Sequence of chain 2.B:
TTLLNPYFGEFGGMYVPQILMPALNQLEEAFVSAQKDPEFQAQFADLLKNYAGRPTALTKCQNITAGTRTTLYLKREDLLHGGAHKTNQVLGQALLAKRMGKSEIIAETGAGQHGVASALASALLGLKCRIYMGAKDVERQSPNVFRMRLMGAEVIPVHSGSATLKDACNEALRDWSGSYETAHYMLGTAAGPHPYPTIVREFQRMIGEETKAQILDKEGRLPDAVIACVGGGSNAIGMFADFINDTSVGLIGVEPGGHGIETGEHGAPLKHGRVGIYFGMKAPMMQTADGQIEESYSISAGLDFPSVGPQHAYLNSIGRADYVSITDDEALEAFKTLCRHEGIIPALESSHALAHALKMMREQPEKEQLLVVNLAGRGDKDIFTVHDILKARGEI

The small molecule below binds the protein below.
Small molecule (SMILES): O=P(O)(O)OCCNS(=O)(=O)c1ccc(OC(F)(F)F)cc1

Binding-site contacts:
Ligand atom C3 contacts residue LEU127 of chain 2.A at 3.8 Å (hydrophobic).
Ligand atom C5 contacts residue LEU100 of chain 2.A at 3.6 Å (hydrophobic).
Ligand atom O19 contacts residue GLY184 of chain 2.A at 3.7 Å.
Ligand atom N13 contacts residue PHE22 of chain 2.A at 3.7 Å.
Ligand atom O7 contacts residue ALA129 of chain 2.A at 3.6 Å.
Ligand atom F9F contacts residue PRO18 of chain 2.B at 3.5 Å.
Ligand atom F9F contacts residue ALA129 of chain 2.A at 3.2 Å.
Ligand atom F9F contacts residue ALA59 of chain 2.A at 3.7 Å.
Ligand atom C2 contacts residue PHE212 of chain 2.A at 3.7 Å (hydrophobic).
Ligand atom O19 contacts residue THR183 of chain 2.A at 3.5 Å.
Ligand atom F10 contacts residue LEU127 of chain 2.A at 3.5 Å.
Ligand atom C4 contacts residue LEU100 of chain 2.A at 3.6 Å (hydrophobic).
Ligand atom F11 contacts residue PHE212 of chain 2.A at 3.7 Å.
Ligand atom O18 contacts residue PHE212 of chain 2.A at 3.4 Å.
Ligand atom O19 contacts residue GLY234 of chain 2.A at 3.7 Å.
Ligand atom O22 contacts residue TYR175 of chain 2.A at 2.8 Å (h-bond).
Ligand atom C14 contacts residue THR183 of chain 2.A at 3.3 Å.
Ligand atom O21 contacts residue GLU49 of chain 2.A at 3.3 Å.
Ligand atom C1 contacts residue PHE212 of chain 2.A at 3.7 Å (hydrophobic).
Ligand atom O20 contacts residue GLY234 of chain 2.A at 2.9 Å (h-bond).
Ligand atom F10 contacts residue ALA129 of chain 2.A at 3.4 Å.
Ligand atom O21 contacts residue PHE22 of chain 2.A at 3.2 Å.
Ligand atom O19 contacts residue SER235 of chain 2.A at 2.6 Å (h-bond).
Ligand atom O16 contacts residue PHE212 of chain 2.A at 3.5 Å.
Ligand atom C5 contacts residue THR183 of chain 2.A at 3.6 Å.
Ligand atom O21 contacts residue LEU100 of chain 2.A at 3.4 Å.
Ligand atom O22 contacts residue ILE232 of chain 2.A at 3.6 Å.
Ligand atom F11 contacts residue ILE153 of chain 2.A at 3.4 Å.
Ligand atom F10 contacts residue ILE153 of chain 2.A at 3.5 Å.
Ligand atom O20 contacts residue SER235 of chain 2.A at 3.5 Å (h-bond).
Ligand atom O18 contacts residue GLY184 of chain 2.A at 2.8 Å (h-bond).
Ligand atom O18 contacts residue GLY213 of chain 2.A at 2.8 Å (h-bond).
Ligand atom O7 contacts residue ALA59 of chain 2.A at 3.4 Å.
Ligand atom P17 contacts residue SER235 of chain 2.A at 3.6 Å.
Ligand atom C6 contacts residue THR183 of chain 2.A at 3.8 Å.
Ligand atom O19 contacts residue ILE64 of chain 2.A at 3.5 Å.
Ligand atom P17 contacts residue GLY213 of chain 2.A at 3.8 Å.
Ligand atom P17 contacts residue GLY184 of chain 2.A at 3.8 Å.
Ligand atom O18 contacts residue THR183 of chain 2.A at 3.7 Å.
Ligand atom C3 contacts residue TYR175 of chain 2.A at 3.4 Å (hydrophobic).

Sequence of chain 2.A:
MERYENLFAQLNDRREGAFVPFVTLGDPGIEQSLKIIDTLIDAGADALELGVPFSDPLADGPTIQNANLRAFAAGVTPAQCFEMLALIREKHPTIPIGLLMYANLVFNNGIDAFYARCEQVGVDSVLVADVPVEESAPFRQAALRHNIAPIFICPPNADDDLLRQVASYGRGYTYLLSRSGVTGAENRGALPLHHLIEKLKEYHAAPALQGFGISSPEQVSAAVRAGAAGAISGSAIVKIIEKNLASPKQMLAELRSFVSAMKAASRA